Binding-site contacts:
Ligand atom C4 contacts residue MET281 of chain 1.A at 3.9 Å (hydrophobic).
Ligand atom S1 contacts residue PHE296 of chain 1.A at 3.8 Å.
Ligand atom S1 contacts residue PHE264 of chain 1.A at 3.8 Å.
Ligand atom C11 contacts residue MET197 of chain 1.A at 3.5 Å (hydrophobic).
Ligand atom O4 contacts residue TYR83 of chain 1.A at 3.8 Å.
Ligand atom C14 contacts residue PHE296 of chain 1.A at 3.6 Å (hydrophobic).
Ligand atom C10 contacts residue MET197 of chain 1.A at 3.5 Å (hydrophobic).
Ligand atom C10 contacts residue ASP242 of chain 1.A at 3.7 Å.
Ligand atom C16 contacts residue PHE296 of chain 1.A at 3.5 Å (hydrophobic).
Ligand atom C2 contacts residue TYR253 of chain 1.A at 3.4 Å (hydrophobic).
Ligand atom O1 contacts residue PHE264 of chain 1.A at 3.8 Å.
Ligand atom C16 contacts residue ILE260 of chain 1.A at 3.6 Å (hydrophobic).
Ligand atom C17 contacts residue ILE260 of chain 1.A at 3.7 Å (hydrophobic).
Ligand atom C1 contacts residue MET261 of chain 1.A at 4.0 Å (hydrophobic).
Ligand atom C1 contacts residue GLN293 of chain 1.A at 4.0 Å.
Ligand atom O2 contacts residue HIS84 of chain 1.A at 4.0 Å.
Ligand atom O4 contacts residue ASN245 of chain 1.A at 3.5 Å (h-bond).
Ligand atom C11 contacts residue THR195 of chain 1.A at 3.8 Å.
Ligand atom C3 contacts residue MET261 of chain 1.A at 3.9 Å (hydrophobic).
Ligand atom O1 contacts residue PHE356 of chain 1.A at 3.6 Å.
Ligand atom C17 contacts residue THR257 of chain 1.A at 4.0 Å.
Ligand atom C13 contacts residue MET197 of chain 1.A at 4.0 Å (hydrophobic).
Ligand atom O3 contacts residue HIS84 of chain 1.A at 3.9 Å.
Ligand atom C12 contacts residue MET197 of chain 1.A at 3.8 Å (hydrophobic).
Ligand atom C14 contacts residue ILE260 of chain 1.A at 4.0 Å (hydrophobic).
Ligand atom N1 contacts residue PHE296 of chain 1.A at 3.9 Å.
Ligand atom C17 contacts residue TYR253 of chain 1.A at 3.5 Å (hydrophobic).
Ligand atom C9 contacts residue LEU243 of chain 1.A at 3.6 Å (hydrophobic).
Ligand atom C5 contacts residue ILE260 of chain 1.A at 4.0 Å (hydrophobic).
Ligand atom C2 contacts residue GLN293 of chain 1.A at 3.6 Å.
Ligand atom C2 contacts residue THR257 of chain 1.A at 4.0 Å.
Ligand atom O3 contacts residue PHE264 of chain 1.A at 3.9 Å.
Ligand atom C6 contacts residue PHE296 of chain 1.A at 3.5 Å (hydrophobic).
Ligand atom C11 contacts residue ASP242 of chain 1.A at 3.3 Å.
Ligand atom C15 contacts residue ASN245 of chain 1.A at 3.7 Å.
Ligand atom N3 contacts residue ASN245 of chain 1.A at 3.0 Å (h-bond).
Ligand atom C9 contacts residue MET197 of chain 1.A at 3.8 Å (hydrophobic).
Ligand atom C5 contacts residue PHE296 of chain 1.A at 3.7 Å (hydrophobic).
Ligand atom C1 contacts residue SER292 of chain 1.A at 3.8 Å.
Ligand atom N2 contacts residue HIS84 of chain 1.A at 4.0 Å.

Sequence of chain 1.A:
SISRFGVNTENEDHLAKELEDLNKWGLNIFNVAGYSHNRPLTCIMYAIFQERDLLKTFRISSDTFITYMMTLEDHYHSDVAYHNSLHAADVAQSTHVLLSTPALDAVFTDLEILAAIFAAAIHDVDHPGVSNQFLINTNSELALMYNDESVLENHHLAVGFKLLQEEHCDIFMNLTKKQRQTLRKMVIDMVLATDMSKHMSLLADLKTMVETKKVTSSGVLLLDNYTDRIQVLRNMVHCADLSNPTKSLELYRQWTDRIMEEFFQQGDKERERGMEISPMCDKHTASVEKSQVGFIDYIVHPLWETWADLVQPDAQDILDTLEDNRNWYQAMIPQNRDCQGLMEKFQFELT

The small molecule below binds the protein below.
Small molecule (SMILES): C[C@H]1CCc2c(sc(NC(=O)c3ccccc3[N+](=O)[O-])c2C(N)=O)C1